This protein binds this small molecule.
Small molecule (SMILES): OC[C@H]1O[C@@H](O[C@H]2[C@H](O)[C@@H](O)[C@H](O)O[C@@H]2CO)[C@H](O)[C@@H](O)[C@@H]1O

Binding-site contacts:
Ligand atom O6 contacts residue ASN200 of chain 1.A at 3.5 Å (h-bond).
Ligand atom O6 contacts residue ARG107 of chain 1.A at 2.5 Å (salt-bridge).
Ligand atom C5 contacts residue VAL104 of chain 1.A at 4.0 Å (hydrophobic).
Ligand atom O5 contacts residue ARG107 of chain 1.A at 2.8 Å (salt-bridge).
Ligand atom C5 contacts residue ASP179 of chain 1.A at 3.1 Å.
Ligand atom O3 contacts residue ASN200 of chain 1.A at 4.0 Å.
Ligand atom C5 contacts residue TRP38 of chain 1.A at 3.2 Å (hydrophobic).
Ligand atom C4 contacts residue ASN103 of chain 1.A at 3.9 Å.
Ligand atom O1 contacts residue ARG107 of chain 1.A at 3.3 Å (salt-bridge).
Ligand atom C4 contacts residue TRP38 of chain 1.A at 3.8 Å (hydrophobic).
Ligand atom C3 contacts residue TRP38 of chain 1.A at 4.0 Å (hydrophobic).
Ligand atom O6 contacts residue ASP35 of chain 1.A at 4.0 Å.
Ligand atom C3 contacts residue LYS181 of chain 1.A at 4.0 Å.
Ligand atom C6 contacts residue ASN37 of chain 1.A at 3.0 Å.
Ligand atom O3 contacts residue ASP198 of chain 1.A at 3.9 Å.
Ligand atom O6 contacts residue VAL104 of chain 1.A at 2.6 Å (h-bond).
Ligand atom O6 contacts residue ASN37 of chain 1.A at 3.6 Å.
Ligand atom C5 contacts residue ARG107 of chain 1.A at 3.9 Å.
Ligand atom C3 contacts residue ASN37 of chain 1.A at 2.8 Å.
Ligand atom O5 contacts residue ASP179 of chain 1.A at 3.7 Å.
Ligand atom C4 contacts residue ASN37 of chain 1.A at 4.0 Å.
Ligand atom O4 contacts residue ASN37 of chain 1.A at 4.1 Å.
Ligand atom C6 contacts residue ASN103 of chain 1.A at 3.5 Å.
Ligand atom O6 contacts residue TRP38 of chain 1.A at 3.6 Å.
Ligand atom O2 contacts residue TRP366 of chain 1.A at 4.1 Å.
Ligand atom C1 contacts residue ARG107 of chain 1.A at 3.6 Å.
Ligand atom C6 contacts residue VAL104 of chain 1.A at 2.8 Å (hydrophobic).
Ligand atom O5 contacts residue TRP38 of chain 1.A at 3.6 Å.
Ligand atom O3 contacts residue LYS181 of chain 1.A at 3.2 Å (salt-bridge).
Ligand atom O2 contacts residue LYS181 of chain 1.A at 3.7 Å.
Ligand atom O4 contacts residue ASN103 of chain 1.A at 2.9 Å (h-bond).
Ligand atom O4 contacts residue TRP38 of chain 1.A at 3.4 Å.
Ligand atom O6 contacts residue ASP179 of chain 1.A at 3.0 Å (salt-bridge).
Ligand atom C2 contacts residue ASN37 of chain 1.A at 3.5 Å.
Ligand atom O2 contacts residue ASN37 of chain 1.A at 2.8 Å (h-bond).
Ligand atom O3 contacts residue ASN37 of chain 1.A at 2.9 Å (h-bond).
Ligand atom C4 contacts residue ASN200 of chain 1.A at 3.8 Å.
Ligand atom C6 contacts residue ASP179 of chain 1.A at 2.9 Å.
Ligand atom C6 contacts residue ARG107 of chain 1.A at 3.7 Å.
Ligand atom C6 contacts residue TRP38 of chain 1.A at 3.0 Å (hydrophobic).

Sequence of chain 1.A:
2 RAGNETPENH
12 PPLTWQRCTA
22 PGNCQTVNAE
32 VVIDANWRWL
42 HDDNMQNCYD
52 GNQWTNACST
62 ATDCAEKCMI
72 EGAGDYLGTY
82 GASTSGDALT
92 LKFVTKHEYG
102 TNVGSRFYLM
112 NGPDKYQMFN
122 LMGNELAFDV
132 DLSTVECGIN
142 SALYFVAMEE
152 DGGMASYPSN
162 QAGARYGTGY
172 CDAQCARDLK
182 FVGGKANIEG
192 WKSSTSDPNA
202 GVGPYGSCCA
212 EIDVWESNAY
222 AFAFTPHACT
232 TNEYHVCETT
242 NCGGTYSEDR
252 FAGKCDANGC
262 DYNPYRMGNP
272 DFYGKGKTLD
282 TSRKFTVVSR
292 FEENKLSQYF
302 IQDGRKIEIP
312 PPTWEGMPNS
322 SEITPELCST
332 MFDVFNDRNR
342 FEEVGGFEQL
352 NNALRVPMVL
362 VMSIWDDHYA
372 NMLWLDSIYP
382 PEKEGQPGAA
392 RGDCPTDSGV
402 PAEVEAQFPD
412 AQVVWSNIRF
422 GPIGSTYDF